Sequence of chain 1.A:
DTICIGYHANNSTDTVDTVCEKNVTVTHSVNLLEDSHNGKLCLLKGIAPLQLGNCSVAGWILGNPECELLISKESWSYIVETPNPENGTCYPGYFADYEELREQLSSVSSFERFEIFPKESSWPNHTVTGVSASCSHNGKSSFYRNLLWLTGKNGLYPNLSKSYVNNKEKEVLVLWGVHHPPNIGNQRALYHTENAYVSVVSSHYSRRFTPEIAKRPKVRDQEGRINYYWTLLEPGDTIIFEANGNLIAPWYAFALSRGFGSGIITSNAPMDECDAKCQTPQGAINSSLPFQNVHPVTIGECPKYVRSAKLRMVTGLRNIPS

Binding-site contacts:
Ligand atom C5 contacts residue ASN159 of chain 1.A at 3.7 Å.
Ligand atom C4 contacts residue ASN159 of chain 1.A at 4.2 Å.
Ligand atom O7 contacts residue ASN159 of chain 1.A at 4.3 Å.
Ligand atom N2 contacts residue ASN159 of chain 1.A at 2.9 Å (h-bond).
Ligand atom C2 contacts residue ASN159 of chain 1.A at 2.4 Å.
Ligand atom C1 contacts residue ASN159 of chain 1.A at 1.4 Å.
Ligand atom C3 contacts residue ASN159 of chain 1.A at 3.8 Å.
Ligand atom O5 contacts residue ASN159 of chain 1.A at 2.4 Å (h-bond).
Ligand atom C7 contacts residue ASN159 of chain 1.A at 3.8 Å.

A protein and the small-molecule ligand that binds it are described below.
Small molecule (SMILES): CC(=O)N[C@@H]1[C@@H](O)[C@H](O)[C@@H](CO)O[C@H]1O